Sequence of chain 1.C:
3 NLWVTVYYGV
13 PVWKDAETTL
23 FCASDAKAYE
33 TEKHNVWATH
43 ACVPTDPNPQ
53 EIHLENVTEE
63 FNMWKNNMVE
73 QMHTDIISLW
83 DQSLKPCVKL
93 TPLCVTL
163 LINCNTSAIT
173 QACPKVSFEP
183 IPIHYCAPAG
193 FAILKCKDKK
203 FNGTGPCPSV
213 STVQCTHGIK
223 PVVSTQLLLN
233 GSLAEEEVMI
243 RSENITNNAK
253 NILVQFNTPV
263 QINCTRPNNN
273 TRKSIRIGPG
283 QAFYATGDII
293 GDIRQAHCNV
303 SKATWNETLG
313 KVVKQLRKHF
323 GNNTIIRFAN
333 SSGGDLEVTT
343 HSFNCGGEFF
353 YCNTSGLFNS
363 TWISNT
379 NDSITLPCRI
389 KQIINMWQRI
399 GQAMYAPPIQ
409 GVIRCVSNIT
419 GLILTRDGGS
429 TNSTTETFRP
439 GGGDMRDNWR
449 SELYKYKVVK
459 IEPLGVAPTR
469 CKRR

A protein and the small-molecule ligand that binds it are described below.
Small molecule (SMILES): CC(=O)N[C@H]1[C@H](O[C@H]2[C@H](O)[C@@H](NC(C)=O)CO[C@@H]2CO)O[C@H](CO)[C@@H](O[C@@H]2O[C@H](CO[C@H]3O[C@H](CO)[C@@H](O)[C@H](O)[C@@H]3O)[C@@H](O)[C@H](O[C@H]3O[C@H](CO)[C@@H](O)[C@H](O)[C@@H]3O)[C@@H]2O)[C@@H]1O

Binding-site contacts:
Ligand atom O2 contacts residue GLU181 of chain 1.C at 4.0 Å.
Ligand atom O6 contacts residue GLY348 of chain 1.C at 3.1 Å (h-bond).
Ligand atom O4 contacts residue VAL414 of chain 1.C at 3.4 Å (h-bond).
Ligand atom C8 contacts residue VAL414 of chain 1.C at 4.1 Å (hydrophobic).
Ligand atom C5 contacts residue GLU181 of chain 1.C at 3.3 Å.
Ligand atom C4 contacts residue ARG412 of chain 1.C at 4.0 Å.
Ligand atom C1 contacts residue ASN232 of chain 1.C at 1.4 Å.
Ligand atom C8 contacts residue ASN346 of chain 1.C at 3.4 Å.
Ligand atom O3 contacts residue CYS347 of chain 1.C at 3.9 Å.
Ligand atom C5 contacts residue ASN232 of chain 1.C at 3.7 Å.
Ligand atom C5 contacts residue NAG1 of chain 1.X at 3.9 Å.
Ligand atom O6 contacts residue GLU181 of chain 1.C at 2.6 Å (salt-bridge).
Ligand atom O5 contacts residue CYS413 of chain 1.C at 3.3 Å.
Ligand atom O4 contacts residue ILE407 of chain 1.C at 3.5 Å.
Ligand atom C4 contacts residue VAL414 of chain 1.C at 4.0 Å (hydrophobic).
Ligand atom O7 contacts residue PRO182 of chain 1.C at 3.3 Å.
Ligand atom O3 contacts residue SER179 of chain 1.C at 3.3 Å.
Ligand atom C6 contacts residue NAG1 of chain 1.X at 3.7 Å.
Ligand atom C3 contacts residue ASN232 of chain 1.C at 3.8 Å.
Ligand atom C7 contacts residue ASN346 of chain 1.C at 3.8 Å.
Ligand atom C2 contacts residue ASN232 of chain 1.C at 2.5 Å.
Ligand atom O6 contacts residue CYS347 of chain 1.C at 3.6 Å.
Ligand atom O6 contacts residue ILE407 of chain 1.C at 3.8 Å.
Ligand atom C1 contacts residue GLU181 of chain 1.C at 3.9 Å.
Ligand atom O4 contacts residue GLU181 of chain 1.C at 3.7 Å.
Ligand atom C6 contacts residue CYS413 of chain 1.C at 3.7 Å (hydrophobic).
Ligand atom C1 contacts residue SER415 of chain 1.C at 3.7 Å.
Ligand atom C6 contacts residue ARG412 of chain 1.C at 4.0 Å.
Ligand atom O5 contacts residue ASN232 of chain 1.C at 2.4 Å (h-bond).
Ligand atom C8 contacts residue VAL224 of chain 1.C at 3.8 Å (hydrophobic).
Ligand atom C7 contacts residue ASN232 of chain 1.C at 3.8 Å.
Ligand atom C6 contacts residue GLU181 of chain 1.C at 3.4 Å.
Ligand atom O7 contacts residue ASN346 of chain 1.C at 3.6 Å.
Ligand atom O3 contacts residue GLU181 of chain 1.C at 3.9 Å.
Ligand atom O3 contacts residue CYS413 of chain 1.C at 3.5 Å.
Ligand atom N2 contacts residue ASN232 of chain 1.C at 2.9 Å (h-bond).
Ligand atom C5 contacts residue VAL414 of chain 1.C at 3.6 Å (hydrophobic).
Ligand atom C7 contacts residue PRO182 of chain 1.C at 4.1 Å (hydrophobic).
Ligand atom C8 contacts residue LEU231 of chain 1.C at 3.7 Å (hydrophobic).
Ligand atom O5 contacts residue GLU181 of chain 1.C at 3.7 Å.